Binding-site contacts:
Ligand atom O7 contacts residue ASN45 of chain 1.C at 4.4 Å.
Ligand atom O5 contacts residue ASN45 of chain 1.C at 2.4 Å (h-bond).
Ligand atom O5 contacts residue THR47 of chain 1.C at 3.5 Å (h-bond).
Ligand atom C4 contacts residue ASN45 of chain 1.C at 4.3 Å.
Ligand atom C5 contacts residue ASN45 of chain 1.C at 3.7 Å.
Ligand atom C2 contacts residue ASN45 of chain 1.C at 2.5 Å.
Ligand atom N2 contacts residue ASN45 of chain 1.C at 2.9 Å (h-bond).
Ligand atom C3 contacts residue ASN45 of chain 1.C at 3.8 Å.
Ligand atom C1 contacts residue THR47 of chain 1.C at 4.1 Å.
Ligand atom C6 contacts residue THR47 of chain 1.C at 4.0 Å.
Ligand atom C8 contacts residue ASN45 of chain 1.C at 3.8 Å.
Ligand atom C5 contacts residue THR47 of chain 1.C at 3.9 Å.
Ligand atom C1 contacts residue ASN45 of chain 1.C at 1.4 Å.
Ligand atom C7 contacts residue ASN45 of chain 1.C at 3.5 Å.

Sequence of chain 1.C:
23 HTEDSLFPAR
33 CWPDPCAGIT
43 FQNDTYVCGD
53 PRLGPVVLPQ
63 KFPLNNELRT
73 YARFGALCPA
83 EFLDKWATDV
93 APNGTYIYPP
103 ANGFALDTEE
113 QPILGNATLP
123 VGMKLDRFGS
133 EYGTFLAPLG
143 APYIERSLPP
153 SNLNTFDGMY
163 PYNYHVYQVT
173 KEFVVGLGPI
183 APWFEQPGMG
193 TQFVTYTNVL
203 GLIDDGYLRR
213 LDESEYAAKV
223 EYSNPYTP

The small molecule below binds the protein below.
Small molecule (SMILES): CC(=O)N[C@@H]1[C@@H](O)[C@H](O)[C@@H](CO)O[C@H]1O